Binding-site contacts:
Ligand atom C4 contacts residue ASN118 of chain 2.A at 4.2 Å.
Ligand atom C1 contacts residue THR102 of chain 2.A at 4.1 Å.
Ligand atom C2 contacts residue ASN118 of chain 2.A at 2.5 Å.
Ligand atom N2 contacts residue ASN118 of chain 2.A at 2.9 Å (h-bond).
Ligand atom O5 contacts residue THR102 of chain 2.A at 3.9 Å.
Ligand atom N2 contacts residue TYR104 of chain 2.A at 4.3 Å.
Ligand atom C7 contacts residue ASN118 of chain 2.A at 3.9 Å.
Ligand atom C7 contacts residue TYR104 of chain 2.A at 3.9 Å (hydrophobic).
Ligand atom C8 contacts residue TYR104 of chain 2.A at 3.7 Å (hydrophobic).
Ligand atom C1 contacts residue ASN118 of chain 2.A at 1.4 Å.
Ligand atom C5 contacts residue ASN118 of chain 2.A at 3.7 Å.
Ligand atom O6 contacts residue TYR135 of chain 2.A at 4.0 Å.
Ligand atom O5 contacts residue ASN118 of chain 2.A at 2.4 Å (h-bond).
Ligand atom O7 contacts residue TYR104 of chain 2.A at 4.2 Å.
Ligand atom C8 contacts residue TYR135 of chain 2.A at 4.1 Å (hydrophobic).
Ligand atom O6 contacts residue SER120 of chain 2.A at 2.5 Å (h-bond).
Ligand atom C3 contacts residue ASN118 of chain 2.A at 3.8 Å.
Ligand atom C6 contacts residue SER120 of chain 2.A at 3.6 Å.

This protein binds this small molecule.
Small molecule (SMILES): CC(=O)N[C@H]1[C@H](O[C@H]2[C@H](O)[C@@H](NC(C)=O)CO[C@@H]2CO)O[C@H](CO)[C@@H](O[C@@H]2O[C@H](CO)[C@@H](O)[C@H](O[C@H]3O[C@H](CO)[C@@H](O)[C@H](O)[C@@H]3O)[C@@H]2O)[C@@H]1O

Sequence of chain 2.A:
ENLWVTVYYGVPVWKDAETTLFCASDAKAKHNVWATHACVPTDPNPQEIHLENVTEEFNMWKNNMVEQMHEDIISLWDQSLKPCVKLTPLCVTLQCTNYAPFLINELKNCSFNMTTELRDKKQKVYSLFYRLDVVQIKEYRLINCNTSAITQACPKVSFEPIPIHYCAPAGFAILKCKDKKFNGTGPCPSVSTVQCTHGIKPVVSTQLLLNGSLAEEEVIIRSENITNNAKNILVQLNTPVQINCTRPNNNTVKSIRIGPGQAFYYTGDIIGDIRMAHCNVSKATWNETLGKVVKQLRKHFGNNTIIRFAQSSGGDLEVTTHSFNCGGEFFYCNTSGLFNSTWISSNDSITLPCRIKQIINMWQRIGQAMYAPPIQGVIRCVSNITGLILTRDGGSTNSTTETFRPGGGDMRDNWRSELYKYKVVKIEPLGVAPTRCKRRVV